A small-molecule ligand and the protein it binds are described below.
Small molecule (SMILES): CC(=O)N[C@@H]1[C@@H](O)[C@H](O)[C@@H](CO)O[C@H]1O

Binding-site contacts:
Ligand atom C7 contacts residue ASN652 of chain 1.B at 3.7 Å.
Ligand atom O3 contacts residue ASN652 of chain 1.B at 3.6 Å.
Ligand atom C4 contacts residue ASN652 of chain 1.B at 4.2 Å.
Ligand atom C8 contacts residue ASN652 of chain 1.B at 3.5 Å.
Ligand atom C1 contacts residue ASN652 of chain 1.B at 1.4 Å.
Ligand atom O5 contacts residue ASN652 of chain 1.B at 2.4 Å (h-bond).
Ligand atom C2 contacts residue ASN652 of chain 1.B at 2.5 Å.
Ligand atom N2 contacts residue ASN652 of chain 1.B at 3.2 Å (h-bond).
Ligand atom C3 contacts residue ASN652 of chain 1.B at 3.7 Å.
Ligand atom C5 contacts residue ASN652 of chain 1.B at 3.7 Å.

Sequence of chain 1.B:
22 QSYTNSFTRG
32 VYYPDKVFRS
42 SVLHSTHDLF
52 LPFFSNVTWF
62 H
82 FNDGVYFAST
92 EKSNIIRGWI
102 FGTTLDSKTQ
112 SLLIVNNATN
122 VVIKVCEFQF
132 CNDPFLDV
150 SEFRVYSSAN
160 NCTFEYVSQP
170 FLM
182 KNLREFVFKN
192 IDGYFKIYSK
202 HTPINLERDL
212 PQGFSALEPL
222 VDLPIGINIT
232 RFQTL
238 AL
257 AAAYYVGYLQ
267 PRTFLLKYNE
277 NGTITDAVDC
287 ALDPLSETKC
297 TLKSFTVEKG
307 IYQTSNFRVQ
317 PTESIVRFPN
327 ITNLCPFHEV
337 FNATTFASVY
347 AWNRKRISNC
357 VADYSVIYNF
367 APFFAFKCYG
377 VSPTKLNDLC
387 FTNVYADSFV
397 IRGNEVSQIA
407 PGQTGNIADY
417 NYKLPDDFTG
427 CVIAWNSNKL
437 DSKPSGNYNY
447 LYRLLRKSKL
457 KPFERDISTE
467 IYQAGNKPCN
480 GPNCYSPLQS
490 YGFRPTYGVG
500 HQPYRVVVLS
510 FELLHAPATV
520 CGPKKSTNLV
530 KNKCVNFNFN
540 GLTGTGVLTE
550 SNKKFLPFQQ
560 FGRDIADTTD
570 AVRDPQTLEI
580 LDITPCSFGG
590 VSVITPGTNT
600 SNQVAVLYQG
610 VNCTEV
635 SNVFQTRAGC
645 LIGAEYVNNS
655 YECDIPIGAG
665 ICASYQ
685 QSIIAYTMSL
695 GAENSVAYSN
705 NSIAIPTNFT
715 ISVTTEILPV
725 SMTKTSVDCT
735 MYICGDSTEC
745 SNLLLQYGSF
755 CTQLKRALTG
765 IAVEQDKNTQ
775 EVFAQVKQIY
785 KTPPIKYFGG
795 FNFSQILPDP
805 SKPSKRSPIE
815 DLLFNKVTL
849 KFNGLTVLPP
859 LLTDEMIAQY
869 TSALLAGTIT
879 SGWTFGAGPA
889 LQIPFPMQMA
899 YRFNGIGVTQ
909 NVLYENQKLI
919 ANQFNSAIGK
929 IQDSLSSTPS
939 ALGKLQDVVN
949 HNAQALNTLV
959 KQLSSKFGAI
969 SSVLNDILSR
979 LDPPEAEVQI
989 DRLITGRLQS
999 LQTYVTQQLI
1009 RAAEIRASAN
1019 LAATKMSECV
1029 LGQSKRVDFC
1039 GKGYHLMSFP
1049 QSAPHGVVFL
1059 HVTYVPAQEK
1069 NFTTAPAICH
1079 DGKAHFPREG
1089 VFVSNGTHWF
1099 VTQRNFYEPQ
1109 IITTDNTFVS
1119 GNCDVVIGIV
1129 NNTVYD